Sequence of chain 5.C:
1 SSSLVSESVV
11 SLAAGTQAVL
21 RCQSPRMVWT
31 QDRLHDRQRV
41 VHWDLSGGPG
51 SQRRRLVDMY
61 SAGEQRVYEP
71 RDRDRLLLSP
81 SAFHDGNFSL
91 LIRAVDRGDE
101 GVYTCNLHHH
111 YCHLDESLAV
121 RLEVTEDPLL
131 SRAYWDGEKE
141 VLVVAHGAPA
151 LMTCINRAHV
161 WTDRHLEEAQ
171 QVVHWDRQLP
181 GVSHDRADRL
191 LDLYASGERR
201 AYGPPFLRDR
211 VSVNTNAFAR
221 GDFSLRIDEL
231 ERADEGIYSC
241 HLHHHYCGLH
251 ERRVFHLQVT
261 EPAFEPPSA

The protein below binds the small molecule below.
Small molecule (SMILES): CC(=O)N[C@@H]1[C@@H](O)[C@H](O)[C@@H](CO)O[C@H]1O

Binding-site contacts:
Ligand atom C8 contacts residue ILE155 of chain 5.C at 3.7 Å (hydrophobic).
Ligand atom C4 contacts residue ASN87 of chain 5.C at 4.2 Å.
Ligand atom O7 contacts residue ASN87 of chain 5.C at 4.4 Å.
Ligand atom C2 contacts residue ASN87 of chain 5.C at 2.5 Å.
Ligand atom C7 contacts residue ASN87 of chain 5.C at 3.9 Å.
Ligand atom C5 contacts residue ASN87 of chain 5.C at 3.7 Å.
Ligand atom C5 contacts residue SER79 of chain 5.C at 4.3 Å.
Ligand atom C3 contacts residue ASN87 of chain 5.C at 3.8 Å.
Ligand atom C6 contacts residue SER79 of chain 5.C at 3.6 Å.
Ligand atom C1 contacts residue ASN87 of chain 5.C at 1.4 Å.
Ligand atom O5 contacts residue ASN87 of chain 5.C at 2.4 Å (h-bond).
Ligand atom O6 contacts residue LEU91 of chain 5.C at 3.9 Å.
Ligand atom N2 contacts residue ASN87 of chain 5.C at 2.9 Å (h-bond).
Ligand atom O6 contacts residue SER79 of chain 5.C at 2.5 Å (h-bond).
Ligand atom O5 contacts residue SER79 of chain 5.C at 3.8 Å.